Sequence of chain 1.M:
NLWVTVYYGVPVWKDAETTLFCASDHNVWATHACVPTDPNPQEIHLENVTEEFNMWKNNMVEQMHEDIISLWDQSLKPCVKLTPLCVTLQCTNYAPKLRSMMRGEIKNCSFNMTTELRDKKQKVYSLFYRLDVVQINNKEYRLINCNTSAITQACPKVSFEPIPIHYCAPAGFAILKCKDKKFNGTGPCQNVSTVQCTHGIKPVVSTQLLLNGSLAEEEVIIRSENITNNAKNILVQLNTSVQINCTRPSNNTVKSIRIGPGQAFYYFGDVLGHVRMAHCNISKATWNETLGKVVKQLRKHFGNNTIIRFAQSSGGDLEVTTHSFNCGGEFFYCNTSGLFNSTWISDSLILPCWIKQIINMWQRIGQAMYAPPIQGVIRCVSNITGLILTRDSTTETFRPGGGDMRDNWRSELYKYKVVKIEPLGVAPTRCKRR

Binding-site contacts:
Ligand atom C7 contacts residue LEU137 of chain 1.M at 4.5 Å (hydrophobic).
Ligand atom C6 contacts residue TYR135 of chain 1.M at 4.0 Å (hydrophobic).
Ligand atom N2 contacts residue ASN118 of chain 1.M at 2.9 Å (h-bond).
Ligand atom C2 contacts residue ASN118 of chain 1.M at 2.5 Å.
Ligand atom C5 contacts residue ASN118 of chain 1.M at 3.6 Å.
Ligand atom C7 contacts residue ASN118 of chain 1.M at 3.7 Å.
Ligand atom C8 contacts residue TYR104 of chain 1.M at 4.1 Å (hydrophobic).
Ligand atom C8 contacts residue TYR135 of chain 1.M at 3.3 Å (hydrophobic).
Ligand atom C1 contacts residue TYR135 of chain 1.M at 3.8 Å (hydrophobic).
Ligand atom C8 contacts residue LEU137 of chain 1.M at 3.8 Å (hydrophobic).
Ligand atom C8 contacts residue ASP290 of chain 1.M at 3.7 Å.
Ligand atom O7 contacts residue TYR135 of chain 1.M at 4.2 Å.
Ligand atom C5 contacts residue TYR135 of chain 1.M at 3.7 Å (hydrophobic).
Ligand atom C1 contacts residue ASN118 of chain 1.M at 1.4 Å.
Ligand atom C8 contacts residue ASN118 of chain 1.M at 4.2 Å.
Ligand atom O5 contacts residue TYR135 of chain 1.M at 3.9 Å.
Ligand atom C7 contacts residue TYR104 of chain 1.M at 4.4 Å (hydrophobic).
Ligand atom O7 contacts residue ASN118 of chain 1.M at 4.0 Å.
Ligand atom O7 contacts residue TYR104 of chain 1.M at 3.9 Å.
Ligand atom C4 contacts residue ASN118 of chain 1.M at 4.2 Å.
Ligand atom C3 contacts residue ASN118 of chain 1.M at 3.8 Å.
Ligand atom C8 contacts residue GLY289 of chain 1.M at 3.5 Å.
Ligand atom O5 contacts residue ASN118 of chain 1.M at 2.3 Å (h-bond).
Ligand atom C7 contacts residue TYR135 of chain 1.M at 4.2 Å (hydrophobic).

The small molecule below binds the protein below.
Small molecule (SMILES): CC(=O)N[C@H]1[C@H](O[C@H]2[C@H](O)[C@@H](NC(C)=O)CO[C@@H]2CO)O[C@H](CO)[C@@H](O)[C@@H]1O